Binding-site contacts:
Ligand atom C5 contacts residue ASN770 of chain 1.B at 3.7 Å.
Ligand atom C8 contacts residue PHE786 of chain 1.B at 4.0 Å (hydrophobic).
Ligand atom O5 contacts residue ASN770 of chain 1.B at 2.4 Å (h-bond).
Ligand atom C7 contacts residue ASN770 of chain 1.B at 3.8 Å.
Ligand atom C5 contacts residue GLN773 of chain 1.B at 3.4 Å.
Ligand atom C1 contacts residue GLN773 of chain 1.B at 4.4 Å.
Ligand atom O5 contacts residue GLN773 of chain 1.B at 3.6 Å.
Ligand atom O6 contacts residue GLN773 of chain 1.B at 3.7 Å.
Ligand atom C2 contacts residue ASN770 of chain 1.B at 2.5 Å.
Ligand atom C4 contacts residue ASN770 of chain 1.B at 4.3 Å.
Ligand atom N2 contacts residue ASN770 of chain 1.B at 2.9 Å (h-bond).
Ligand atom C6 contacts residue GLN773 of chain 1.B at 3.4 Å.
Ligand atom C8 contacts residue TYR765 of chain 1.B at 3.6 Å (hydrophobic).
Ligand atom C1 contacts residue ASN770 of chain 1.B at 1.4 Å.
Ligand atom O7 contacts residue ASN770 of chain 1.B at 4.3 Å.
Ligand atom C3 contacts residue ASN770 of chain 1.B at 3.8 Å.

Sequence of chain 1.B:
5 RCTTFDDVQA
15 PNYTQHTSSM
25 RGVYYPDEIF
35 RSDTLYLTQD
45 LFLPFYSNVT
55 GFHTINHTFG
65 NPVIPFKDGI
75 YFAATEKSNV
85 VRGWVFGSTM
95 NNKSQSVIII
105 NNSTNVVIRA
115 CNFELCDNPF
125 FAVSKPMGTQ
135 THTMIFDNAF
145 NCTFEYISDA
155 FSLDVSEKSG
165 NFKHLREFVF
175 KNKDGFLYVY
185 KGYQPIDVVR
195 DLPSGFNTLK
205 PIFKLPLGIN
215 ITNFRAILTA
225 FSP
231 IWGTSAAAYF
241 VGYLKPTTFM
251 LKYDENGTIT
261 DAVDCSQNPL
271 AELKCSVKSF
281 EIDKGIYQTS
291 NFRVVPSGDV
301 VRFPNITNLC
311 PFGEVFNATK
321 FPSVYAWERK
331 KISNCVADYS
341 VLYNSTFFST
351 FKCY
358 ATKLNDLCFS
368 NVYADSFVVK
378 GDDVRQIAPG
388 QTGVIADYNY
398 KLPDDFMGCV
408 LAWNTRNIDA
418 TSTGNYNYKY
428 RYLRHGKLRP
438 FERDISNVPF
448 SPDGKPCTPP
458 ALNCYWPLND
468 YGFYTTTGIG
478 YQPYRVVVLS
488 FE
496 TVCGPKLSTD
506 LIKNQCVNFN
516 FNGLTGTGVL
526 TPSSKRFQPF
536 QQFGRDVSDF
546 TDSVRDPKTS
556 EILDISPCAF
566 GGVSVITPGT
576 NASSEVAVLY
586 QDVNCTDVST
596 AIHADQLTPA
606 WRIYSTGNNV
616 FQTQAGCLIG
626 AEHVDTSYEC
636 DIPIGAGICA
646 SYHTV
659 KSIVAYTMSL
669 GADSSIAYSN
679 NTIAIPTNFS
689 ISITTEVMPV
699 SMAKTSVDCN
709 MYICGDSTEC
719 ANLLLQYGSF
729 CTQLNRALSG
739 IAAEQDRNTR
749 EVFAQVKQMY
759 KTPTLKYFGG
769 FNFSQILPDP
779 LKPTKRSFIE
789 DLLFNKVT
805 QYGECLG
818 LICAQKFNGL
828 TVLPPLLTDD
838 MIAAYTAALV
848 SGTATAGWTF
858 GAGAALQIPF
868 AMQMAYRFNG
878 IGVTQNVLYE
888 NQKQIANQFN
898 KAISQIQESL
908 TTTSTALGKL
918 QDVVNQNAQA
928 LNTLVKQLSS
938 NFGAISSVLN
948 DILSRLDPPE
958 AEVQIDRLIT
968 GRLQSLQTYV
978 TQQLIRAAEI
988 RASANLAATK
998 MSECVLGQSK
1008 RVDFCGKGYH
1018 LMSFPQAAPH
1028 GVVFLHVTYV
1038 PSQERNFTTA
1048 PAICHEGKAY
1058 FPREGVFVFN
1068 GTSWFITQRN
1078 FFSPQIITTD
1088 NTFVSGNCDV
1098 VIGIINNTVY

The small molecule below binds the protein below.
Small molecule (SMILES): CC(=O)N[C@H]1[C@H](O[C@H]2[C@H](O)[C@@H](NC(C)=O)CO[C@@H]2CO)O[C@H](CO)[C@@H](O)[C@@H]1O